Binding-site contacts:
Ligand atom C29 contacts residue ALA155 of chain 2.B at 3.9 Å (hydrophobic).
Ligand atom C21 contacts residue VAL16 of chain 2.B at 3.7 Å (hydrophobic).
Ligand atom C07 contacts residue LEU145 of chain 2.B at 3.6 Å (hydrophobic).
Ligand atom C11 contacts residue GLY91 of chain 2.B at 3.8 Å.
Ligand atom O02 contacts residue THR85 of chain 2.B at 4.0 Å.
Ligand atom C26 contacts residue LEU145 of chain 2.B at 4.0 Å (hydrophobic).
Ligand atom N08 contacts residue TYR87 of chain 2.B at 3.8 Å.
Ligand atom C23 contacts residue GLY91 of chain 2.B at 3.5 Å.
Ligand atom O31 contacts residue LYS37 of chain 2.B at 3.6 Å.
Ligand atom C07 contacts residue ALA35 of chain 2.B at 3.7 Å (hydrophobic).
Ligand atom C25 contacts residue VAL24 of chain 2.B at 4.0 Å (hydrophobic).
Ligand atom O02 contacts residue LYS37 of chain 2.B at 3.6 Å.
Ligand atom N08 contacts residue HIS88 of chain 2.B at 3.0 Å (h-bond).
Ligand atom C12 contacts residue VAL16 of chain 2.B at 3.8 Å (hydrophobic).
Ligand atom C04 contacts residue ALA35 of chain 2.B at 3.7 Å (hydrophobic).
Ligand atom C09 contacts residue TYR87 of chain 2.B at 3.8 Å (hydrophobic).
Ligand atom C13 contacts residue TYR87 of chain 2.B at 3.7 Å (hydrophobic).
Ligand atom C09 contacts residue HIS88 of chain 2.B at 3.1 Å.
Ligand atom C04 contacts residue THR85 of chain 2.B at 3.9 Å.
Ligand atom C01 contacts residue ALA35 of chain 2.B at 3.5 Å (hydrophobic).
Ligand atom C29 contacts residue LYS142 of chain 2.B at 3.5 Å.
Ligand atom C32 contacts residue LEU83 of chain 2.B at 3.8 Å (hydrophobic).
Ligand atom C01 contacts residue LYS37 of chain 2.B at 3.6 Å.
Ligand atom C04 contacts residue VAL24 of chain 2.B at 3.9 Å (hydrophobic).
Ligand atom C22 contacts residue GLY91 of chain 2.B at 3.5 Å.
Ligand atom C17 contacts residue ASP95 of chain 2.B at 3.8 Å.
Ligand atom C01 contacts residue THR85 of chain 2.B at 3.3 Å.
Ligand atom C32 contacts residue ASP156 of chain 2.B at 3.8 Å.
Ligand atom C16 contacts residue ASP95 of chain 2.B at 3.5 Å.
Ligand atom C12 contacts residue HIS88 of chain 2.B at 3.9 Å.
Ligand atom C22 contacts residue ASP95 of chain 2.B at 3.5 Å.
Ligand atom C29 contacts residue ASN143 of chain 2.B at 3.5 Å.
Ligand atom C13 contacts residue VAL16 of chain 2.B at 3.7 Å (hydrophobic).
Ligand atom C14 contacts residue GLY91 of chain 2.B at 3.8 Å.
Ligand atom C01 contacts residue LEU83 of chain 2.B at 3.5 Å (hydrophobic).
Ligand atom C32 contacts residue GLU50 of chain 2.B at 3.5 Å.
Ligand atom C24 contacts residue LEU145 of chain 2.B at 3.9 Å (hydrophobic).
Ligand atom C12 contacts residue TYR87 of chain 2.B at 3.5 Å (hydrophobic).
Ligand atom O28 contacts residue ALA155 of chain 2.B at 3.8 Å.
Ligand atom C06 contacts residue LEU145 of chain 2.B at 3.9 Å (hydrophobic).

Sequence of chain 2.B:
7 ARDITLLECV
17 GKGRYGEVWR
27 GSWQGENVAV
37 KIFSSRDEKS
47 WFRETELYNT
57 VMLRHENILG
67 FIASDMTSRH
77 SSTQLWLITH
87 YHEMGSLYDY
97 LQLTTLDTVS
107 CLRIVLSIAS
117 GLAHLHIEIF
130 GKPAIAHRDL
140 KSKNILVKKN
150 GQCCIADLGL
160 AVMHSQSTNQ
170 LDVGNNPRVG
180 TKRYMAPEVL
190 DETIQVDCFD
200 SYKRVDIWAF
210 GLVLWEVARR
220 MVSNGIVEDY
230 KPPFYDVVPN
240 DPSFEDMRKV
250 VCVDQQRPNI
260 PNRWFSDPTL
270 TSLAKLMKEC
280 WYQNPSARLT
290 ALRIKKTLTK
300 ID

A small-molecule ligand and the protein it binds are described below.
Small molecule (SMILES): COc1cc(-c2cncc(-c3ccc(C4CCN(C)CC4)cc3)c2C)cc(OC)c1OC